Binding-site contacts:
Ligand atom N2 contacts residue ASN657 of chain 1.C at 2.9 Å (h-bond).
Ligand atom C4 contacts residue ASN657 of chain 1.C at 4.2 Å.
Ligand atom C7 contacts residue ASN657 of chain 1.C at 3.4 Å.
Ligand atom C8 contacts residue ASN657 of chain 1.C at 3.6 Å.
Ligand atom C3 contacts residue ASN657 of chain 1.C at 3.8 Å.
Ligand atom C5 contacts residue ASN657 of chain 1.C at 3.7 Å.
Ligand atom N2 contacts residue HIS655 of chain 1.C at 3.8 Å.
Ligand atom C1 contacts residue ASN657 of chain 1.C at 1.4 Å.
Ligand atom O7 contacts residue ASN657 of chain 1.C at 4.1 Å.
Ligand atom O5 contacts residue ASN657 of chain 1.C at 2.4 Å (h-bond).
Ligand atom C2 contacts residue ASN657 of chain 1.C at 2.5 Å.
Ligand atom O7 contacts residue VAL656 of chain 1.C at 4.3 Å.
Ligand atom C7 contacts residue HIS655 of chain 1.C at 4.0 Å.
Ligand atom O7 contacts residue HIS655 of chain 1.C at 3.0 Å (h-bond).

A protein and the small-molecule ligand that binds it are described below.
Small molecule (SMILES): CC(=O)N[C@@H]1[C@@H](O)[C@H](O)[C@@H](CO)O[C@H]1O

Sequence of chain 1.C:
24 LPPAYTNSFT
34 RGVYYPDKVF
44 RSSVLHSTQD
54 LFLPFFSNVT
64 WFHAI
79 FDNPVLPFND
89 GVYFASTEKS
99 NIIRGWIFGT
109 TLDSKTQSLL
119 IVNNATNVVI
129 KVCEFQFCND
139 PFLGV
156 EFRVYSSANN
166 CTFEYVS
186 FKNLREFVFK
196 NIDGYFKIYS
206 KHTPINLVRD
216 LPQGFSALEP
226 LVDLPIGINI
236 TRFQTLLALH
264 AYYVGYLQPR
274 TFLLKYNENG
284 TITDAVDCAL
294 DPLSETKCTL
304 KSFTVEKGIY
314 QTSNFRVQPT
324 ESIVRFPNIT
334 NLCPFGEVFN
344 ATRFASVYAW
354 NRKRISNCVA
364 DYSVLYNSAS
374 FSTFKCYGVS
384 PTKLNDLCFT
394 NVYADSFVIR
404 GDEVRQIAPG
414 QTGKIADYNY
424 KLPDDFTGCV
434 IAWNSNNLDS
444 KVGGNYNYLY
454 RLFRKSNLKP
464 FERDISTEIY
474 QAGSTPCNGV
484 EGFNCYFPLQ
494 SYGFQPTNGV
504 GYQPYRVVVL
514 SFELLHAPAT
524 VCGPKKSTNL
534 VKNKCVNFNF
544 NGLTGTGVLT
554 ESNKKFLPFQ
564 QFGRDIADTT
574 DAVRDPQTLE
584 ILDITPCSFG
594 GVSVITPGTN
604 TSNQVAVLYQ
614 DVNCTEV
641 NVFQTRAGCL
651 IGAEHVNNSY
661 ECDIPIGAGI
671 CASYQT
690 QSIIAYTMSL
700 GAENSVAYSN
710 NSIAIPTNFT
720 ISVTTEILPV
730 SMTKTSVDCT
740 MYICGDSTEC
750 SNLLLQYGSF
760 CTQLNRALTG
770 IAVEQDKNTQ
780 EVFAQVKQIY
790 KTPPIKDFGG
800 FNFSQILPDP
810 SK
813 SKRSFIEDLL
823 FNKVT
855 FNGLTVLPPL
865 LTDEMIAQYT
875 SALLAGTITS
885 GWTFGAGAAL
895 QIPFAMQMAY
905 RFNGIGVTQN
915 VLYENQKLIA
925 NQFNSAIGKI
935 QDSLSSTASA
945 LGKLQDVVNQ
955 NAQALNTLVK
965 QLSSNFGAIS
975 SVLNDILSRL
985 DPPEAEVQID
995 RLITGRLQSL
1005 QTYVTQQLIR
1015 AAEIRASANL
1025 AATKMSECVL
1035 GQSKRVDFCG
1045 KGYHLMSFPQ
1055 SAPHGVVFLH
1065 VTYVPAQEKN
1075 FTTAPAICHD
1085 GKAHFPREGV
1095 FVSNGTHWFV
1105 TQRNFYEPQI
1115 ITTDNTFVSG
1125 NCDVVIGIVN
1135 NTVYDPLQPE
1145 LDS